Sequence of chain 4.A:
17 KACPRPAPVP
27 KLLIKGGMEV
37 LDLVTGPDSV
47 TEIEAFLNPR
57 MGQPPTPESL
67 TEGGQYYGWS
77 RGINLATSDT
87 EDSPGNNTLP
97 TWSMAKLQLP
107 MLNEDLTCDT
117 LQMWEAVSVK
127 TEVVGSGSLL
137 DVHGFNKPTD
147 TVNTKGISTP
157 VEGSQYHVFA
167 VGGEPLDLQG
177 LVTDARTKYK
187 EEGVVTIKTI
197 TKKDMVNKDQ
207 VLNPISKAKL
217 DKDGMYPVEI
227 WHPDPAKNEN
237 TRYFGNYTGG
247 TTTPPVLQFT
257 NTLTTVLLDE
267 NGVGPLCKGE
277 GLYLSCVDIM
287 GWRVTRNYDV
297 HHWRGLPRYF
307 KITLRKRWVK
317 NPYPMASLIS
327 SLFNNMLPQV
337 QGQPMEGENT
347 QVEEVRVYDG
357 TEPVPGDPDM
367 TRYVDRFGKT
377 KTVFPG

This small molecule binds to this protein.
Small molecule (SMILES): CC(=O)N[C@H]1[C@H]([C@H](O)[C@H](O)CO)O[C@@](O[C@H]2[C@@H](O)[C@@H](CO)O[C@@H](O[C@H]3[C@H](O)[C@@H](O)[C@H](O)O[C@@H]3CO)[C@@H]2O)(C(=O)O)C[C@@H]1O

Binding-site contacts:
Ligand atom C4 contacts residue TYR72 of chain 4.A at 3.7 Å (hydrophobic).
Ligand atom N5 contacts residue TYR72 of chain 4.A at 2.9 Å (h-bond).
Ligand atom C1 contacts residue TYR72 of chain 4.A at 4.1 Å (hydrophobic).
Ligand atom C3 contacts residue VAL296 of chain 4.A at 3.4 Å (hydrophobic).
Ligand atom O4 contacts residue ASN80 of chain 4.A at 4.1 Å.
Ligand atom O3 contacts residue GLY78 of chain 4.A at 3.6 Å.
Ligand atom C11 contacts residue ASP85 of chain 4.B at 3.5 Å.
Ligand atom C4 contacts residue HIS298 of chain 4.A at 3.6 Å.
Ligand atom O1A contacts residue TYR72 of chain 4.A at 3.7 Å.
Ligand atom C11 contacts residue TYR72 of chain 4.A at 3.9 Å (hydrophobic).
Ligand atom O4 contacts residue ILE79 of chain 4.A at 3.7 Å.
Ligand atom O1A contacts residue GLY78 of chain 4.A at 3.4 Å (h-bond).
Ligand atom O4 contacts residue HIS298 of chain 4.A at 2.7 Å (h-bond).
Ligand atom O8 contacts residue ARG77 of chain 4.A at 3.3 Å (salt-bridge).
Ligand atom C6 contacts residue ASN93 of chain 4.A at 3.1 Å.
Ligand atom C6 contacts residue THR94 of chain 4.A at 3.9 Å.
Ligand atom C5 contacts residue TYR72 of chain 4.A at 3.7 Å (hydrophobic).
Ligand atom C6 contacts residue TYR72 of chain 4.A at 3.9 Å (hydrophobic).
Ligand atom C5 contacts residue ASN93 of chain 4.A at 3.6 Å.
Ligand atom C3 contacts residue GLY78 of chain 4.A at 3.7 Å.
Ligand atom C3 contacts residue GLY78 of chain 4.A at 4.2 Å.
Ligand atom O6 contacts residue ASN93 of chain 4.A at 2.9 Å (h-bond).
Ligand atom C1 contacts residue ARG77 of chain 4.A at 3.5 Å.
Ligand atom O8 contacts residue TYR72 of chain 4.A at 3.9 Å.
Ligand atom C3 contacts residue HIS298 of chain 4.A at 4.1 Å.
Ligand atom C4 contacts residue GLY78 of chain 4.A at 3.6 Å.
Ligand atom C10 contacts residue TYR72 of chain 4.A at 3.8 Å (hydrophobic).
Ligand atom O4 contacts residue THR291 of chain 4.A at 3.5 Å.
Ligand atom O1B contacts residue ARG77 of chain 4.A at 3.0 Å (salt-bridge).
Ligand atom C3 contacts residue ARG77 of chain 4.A at 3.8 Å.
Ligand atom O1B contacts residue TYR72 of chain 4.A at 4.1 Å.
Ligand atom O10 contacts residue ASN293 of chain 4.A at 4.3 Å.
Ligand atom O4 contacts residue GLY78 of chain 4.A at 3.3 Å.
Ligand atom C4 contacts residue VAL296 of chain 4.A at 4.2 Å (hydrophobic).
Ligand atom C1 contacts residue GLY78 of chain 4.A at 4.2 Å.
Ligand atom O4 contacts residue TYR72 of chain 4.A at 4.2 Å.
Ligand atom C4 contacts residue ARG77 of chain 4.A at 4.3 Å.
Ligand atom O4 contacts residue VAL296 of chain 4.A at 3.7 Å.
Ligand atom O1A contacts residue ARG77 of chain 4.A at 3.1 Å.
Ligand atom C2 contacts residue GLY78 of chain 4.A at 4.1 Å.

Sequence of chain 4.B:
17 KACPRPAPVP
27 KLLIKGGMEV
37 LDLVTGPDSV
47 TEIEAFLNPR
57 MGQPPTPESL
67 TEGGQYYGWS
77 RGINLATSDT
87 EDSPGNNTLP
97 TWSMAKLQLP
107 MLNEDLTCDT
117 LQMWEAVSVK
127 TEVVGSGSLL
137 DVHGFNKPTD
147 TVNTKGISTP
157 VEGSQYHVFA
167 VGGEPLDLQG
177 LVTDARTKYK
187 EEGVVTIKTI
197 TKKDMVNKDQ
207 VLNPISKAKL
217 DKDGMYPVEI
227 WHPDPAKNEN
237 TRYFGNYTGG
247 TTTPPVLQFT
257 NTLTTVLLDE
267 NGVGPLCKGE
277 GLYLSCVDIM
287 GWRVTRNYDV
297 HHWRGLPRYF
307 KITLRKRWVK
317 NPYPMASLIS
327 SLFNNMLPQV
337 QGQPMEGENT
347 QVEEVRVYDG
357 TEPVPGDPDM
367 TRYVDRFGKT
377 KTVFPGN